Sequence of chain 1.C:
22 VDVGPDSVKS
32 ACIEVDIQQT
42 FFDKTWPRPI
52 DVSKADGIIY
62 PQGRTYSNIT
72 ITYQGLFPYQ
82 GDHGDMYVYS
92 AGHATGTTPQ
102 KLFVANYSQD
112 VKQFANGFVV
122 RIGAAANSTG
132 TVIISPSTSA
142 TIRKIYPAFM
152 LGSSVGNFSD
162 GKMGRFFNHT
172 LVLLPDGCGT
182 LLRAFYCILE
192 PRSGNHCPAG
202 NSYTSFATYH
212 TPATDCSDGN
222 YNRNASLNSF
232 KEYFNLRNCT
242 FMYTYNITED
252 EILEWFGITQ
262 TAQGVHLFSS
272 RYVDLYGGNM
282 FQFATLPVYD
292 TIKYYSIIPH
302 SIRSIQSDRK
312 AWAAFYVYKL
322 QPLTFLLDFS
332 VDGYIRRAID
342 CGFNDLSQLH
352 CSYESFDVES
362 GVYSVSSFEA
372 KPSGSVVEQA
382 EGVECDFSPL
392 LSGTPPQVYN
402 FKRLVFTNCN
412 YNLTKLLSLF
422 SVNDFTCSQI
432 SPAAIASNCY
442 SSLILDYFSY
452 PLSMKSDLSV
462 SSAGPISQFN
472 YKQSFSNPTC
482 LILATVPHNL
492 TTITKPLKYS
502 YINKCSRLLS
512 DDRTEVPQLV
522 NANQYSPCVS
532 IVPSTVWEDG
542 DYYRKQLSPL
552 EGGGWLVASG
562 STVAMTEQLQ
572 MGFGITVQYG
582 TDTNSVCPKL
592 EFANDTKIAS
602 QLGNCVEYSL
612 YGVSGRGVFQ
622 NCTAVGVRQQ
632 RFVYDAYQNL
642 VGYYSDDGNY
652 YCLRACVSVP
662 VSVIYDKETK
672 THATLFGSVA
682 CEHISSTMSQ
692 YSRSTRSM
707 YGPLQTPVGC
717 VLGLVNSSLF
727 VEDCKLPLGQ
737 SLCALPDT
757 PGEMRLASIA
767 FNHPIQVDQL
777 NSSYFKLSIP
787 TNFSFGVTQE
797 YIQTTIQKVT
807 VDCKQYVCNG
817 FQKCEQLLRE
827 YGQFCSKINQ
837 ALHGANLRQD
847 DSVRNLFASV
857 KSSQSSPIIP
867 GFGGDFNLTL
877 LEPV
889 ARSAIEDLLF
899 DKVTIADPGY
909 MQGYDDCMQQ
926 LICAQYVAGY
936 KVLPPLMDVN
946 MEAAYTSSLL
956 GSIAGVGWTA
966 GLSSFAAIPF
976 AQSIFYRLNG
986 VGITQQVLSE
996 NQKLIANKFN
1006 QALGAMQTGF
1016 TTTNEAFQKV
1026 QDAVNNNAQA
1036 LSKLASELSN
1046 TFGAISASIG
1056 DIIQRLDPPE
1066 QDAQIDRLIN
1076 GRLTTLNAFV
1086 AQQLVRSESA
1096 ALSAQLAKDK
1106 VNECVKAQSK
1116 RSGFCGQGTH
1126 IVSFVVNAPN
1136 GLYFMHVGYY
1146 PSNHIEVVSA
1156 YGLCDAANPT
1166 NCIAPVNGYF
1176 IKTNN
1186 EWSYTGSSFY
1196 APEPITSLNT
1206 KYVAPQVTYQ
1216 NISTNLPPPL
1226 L

Binding-site contacts:
Ligand atom C3 contacts residue ASN873 of chain 1.C at 3.8 Å.
Ligand atom C5 contacts residue ASN873 of chain 1.C at 3.7 Å.
Ligand atom O5 contacts residue ASN873 of chain 1.C at 2.4 Å (h-bond).
Ligand atom C1 contacts residue THR875 of chain 1.C at 3.7 Å.
Ligand atom O5 contacts residue THR875 of chain 1.C at 3.3 Å (h-bond).
Ligand atom C7 contacts residue ASN873 of chain 1.C at 3.3 Å.
Ligand atom N2 contacts residue ASN873 of chain 1.C at 2.9 Å (h-bond).
Ligand atom O7 contacts residue ASN873 of chain 1.C at 3.3 Å (h-bond).
Ligand atom C8 contacts residue ASN873 of chain 1.C at 4.3 Å.
Ligand atom C1 contacts residue ASN873 of chain 1.C at 1.4 Å.
Ligand atom C5 contacts residue THR875 of chain 1.C at 3.4 Å.
Ligand atom O6 contacts residue THR875 of chain 1.C at 2.4 Å (h-bond).
Ligand atom C2 contacts residue ASN873 of chain 1.C at 2.5 Å.
Ligand atom C6 contacts residue THR875 of chain 1.C at 3.3 Å.
Ligand atom C4 contacts residue ASN873 of chain 1.C at 4.2 Å.

The protein below binds the small molecule below.
Small molecule (SMILES): CC(=O)N[C@@H]1[C@@H](O)[C@H](O)[C@@H](CO)O[C@H]1O